Binding-site contacts:
Ligand atom C6 contacts residue GLU213 of chain 1.C at 3.8 Å.
Ligand atom O5 contacts residue NAG1 of chain 1.RA at 3.5 Å.
Ligand atom C7 contacts residue ASN264 of chain 1.C at 3.9 Å.
Ligand atom O5 contacts residue ASN264 of chain 1.C at 2.4 Å (h-bond).
Ligand atom O7 contacts residue ASN378 of chain 1.C at 3.9 Å.
Ligand atom O4 contacts residue CYS445 of chain 1.C at 4.2 Å.
Ligand atom C6 contacts residue NAG1 of chain 1.RA at 4.3 Å.
Ligand atom C8 contacts residue VAL256 of chain 1.C at 4.0 Å (hydrophobic).
Ligand atom O6 contacts residue SER211 of chain 1.C at 3.8 Å.
Ligand atom C5 contacts residue GLU213 of chain 1.C at 3.6 Å.
Ligand atom N2 contacts residue ASN264 of chain 1.C at 2.9 Å (h-bond).
Ligand atom C4 contacts residue VAL446 of chain 1.C at 4.2 Å (hydrophobic).
Ligand atom C5 contacts residue ASN264 of chain 1.C at 3.8 Å.
Ligand atom C5 contacts residue VAL446 of chain 1.C at 3.6 Å (hydrophobic).
Ligand atom C2 contacts residue SER447 of chain 1.C at 4.4 Å.
Ligand atom N2 contacts residue SER447 of chain 1.C at 3.8 Å.
Ligand atom C3 contacts residue VAL446 of chain 1.C at 4.1 Å (hydrophobic).
Ligand atom C1 contacts residue SER447 of chain 1.C at 4.1 Å.
Ligand atom C1 contacts residue NAG1 of chain 1.RA at 3.9 Å.
Ligand atom O7 contacts residue PRO214 of chain 1.C at 4.0 Å.
Ligand atom C1 contacts residue VAL446 of chain 1.C at 4.2 Å (hydrophobic).
Ligand atom C4 contacts residue ASN264 of chain 1.C at 4.4 Å.
Ligand atom O6 contacts residue GLU213 of chain 1.C at 4.4 Å.
Ligand atom O5 contacts residue GLU213 of chain 1.C at 3.9 Å.
Ligand atom C8 contacts residue ASN378 of chain 1.C at 4.2 Å.
Ligand atom O3 contacts residue CYS445 of chain 1.C at 4.4 Å.
Ligand atom C5 contacts residue NAG1 of chain 1.RA at 4.2 Å.
Ligand atom C2 contacts residue ASN264 of chain 1.C at 2.5 Å.
Ligand atom C1 contacts residue ASN264 of chain 1.C at 1.5 Å.
Ligand atom O5 contacts residue VAL446 of chain 1.C at 4.3 Å.
Ligand atom C8 contacts residue LEU263 of chain 1.C at 3.6 Å (hydrophobic).
Ligand atom O7 contacts residue VAL446 of chain 1.C at 2.9 Å (h-bond).
Ligand atom O6 contacts residue GLY380 of chain 1.C at 3.8 Å.
Ligand atom O4 contacts residue VAL446 of chain 1.C at 4.2 Å.
Ligand atom C3 contacts residue ASN264 of chain 1.C at 3.9 Å.
Ligand atom C8 contacts residue VAL446 of chain 1.C at 3.9 Å (hydrophobic).
Ligand atom O7 contacts residue CYS445 of chain 1.C at 3.3 Å.
Ligand atom C7 contacts residue VAL446 of chain 1.C at 3.9 Å (hydrophobic).
Ligand atom C7 contacts residue CYS445 of chain 1.C at 4.4 Å (hydrophobic).
Ligand atom C7 contacts residue ASN378 of chain 1.C at 4.3 Å.

Sequence of chain 1.C:
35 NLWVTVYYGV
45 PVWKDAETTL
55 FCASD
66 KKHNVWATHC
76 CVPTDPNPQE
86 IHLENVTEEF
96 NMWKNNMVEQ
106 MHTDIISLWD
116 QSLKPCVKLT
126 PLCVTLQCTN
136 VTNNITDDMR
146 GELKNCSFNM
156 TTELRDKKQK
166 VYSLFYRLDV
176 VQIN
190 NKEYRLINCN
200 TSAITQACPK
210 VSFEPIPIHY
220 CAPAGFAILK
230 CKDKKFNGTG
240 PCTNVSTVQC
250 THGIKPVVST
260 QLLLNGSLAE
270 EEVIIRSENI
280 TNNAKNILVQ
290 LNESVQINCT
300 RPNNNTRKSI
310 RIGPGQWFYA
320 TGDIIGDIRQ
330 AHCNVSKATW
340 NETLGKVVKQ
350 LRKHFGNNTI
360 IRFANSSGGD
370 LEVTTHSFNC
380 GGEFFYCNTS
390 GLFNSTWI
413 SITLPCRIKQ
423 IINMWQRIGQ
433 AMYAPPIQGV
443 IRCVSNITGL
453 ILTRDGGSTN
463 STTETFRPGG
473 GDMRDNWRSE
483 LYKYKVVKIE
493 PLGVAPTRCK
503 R

A small-molecule ligand and the protein it binds are described below.
Small molecule (SMILES): CC(=O)N[C@H]1[C@H](O[C@H]2[C@H](O)[C@@H](NC(C)=O)CO[C@@H]2CO)O[C@H](CO)[C@@H](O[C@@H]2O[C@H](CO[C@H]3O[C@H](CO)[C@@H](O)[C@H](O)[C@@H]3O)[C@@H](O)[C@H](O[C@H]3O[C@H](CO)[C@@H](O)[C@H](O)[C@@H]3O)[C@@H]2O)[C@@H]1O